This protein binds this small molecule.
Small molecule (SMILES): Cc1cc(C(F)(F)F)n[nH]1

Sequence of chain 1.A:
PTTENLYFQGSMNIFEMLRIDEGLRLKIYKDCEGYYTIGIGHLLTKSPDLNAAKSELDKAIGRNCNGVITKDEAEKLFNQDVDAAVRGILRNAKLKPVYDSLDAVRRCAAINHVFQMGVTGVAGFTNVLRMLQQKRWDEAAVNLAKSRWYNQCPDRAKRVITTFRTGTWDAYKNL

Binding-site contacts:
Ligand atom NAG contacts residue ALA122 of chain 1.A at 4.3 Å.
Ligand atom CAA contacts residue HIS125 of chain 1.A at 3.7 Å.
Ligand atom CAJ contacts residue LEU107 of chain 1.A at 4.3 Å (hydrophobic).
Ligand atom CAE contacts residue VAL134 of chain 1.A at 3.9 Å (hydrophobic).
Ligand atom CAH contacts residue PHE176 of chain 1.A at 4.2 Å (hydrophobic).
Ligand atom FAD contacts residue TYR111 of chain 1.A at 3.9 Å.
Ligand atom NAF contacts residue ALA122 of chain 1.A at 3.5 Å.
Ligand atom CAH contacts residue LEU144 of chain 1.A at 3.8 Å (hydrophobic).
Ligand atom FAD contacts residue LEU107 of chain 1.A at 3.4 Å.
Ligand atom NAF contacts residue VAL134 of chain 1.A at 3.5 Å.
Ligand atom CAI contacts residue LEU141 of chain 1.A at 4.2 Å (hydrophobic).
Ligand atom FAC contacts residue LEU107 of chain 1.A at 4.0 Å.
Ligand atom CAH contacts residue VAL134 of chain 1.A at 3.5 Å (hydrophobic).
Ligand atom NAG contacts residue PHE176 of chain 1.A at 3.6 Å.
Ligand atom CAJ contacts residue ALA122 of chain 1.A at 3.7 Å (hydrophobic).
Ligand atom CAI contacts residue VAL134 of chain 1.A at 3.9 Å (hydrophobic).
Ligand atom CAJ contacts residue VAL110 of chain 1.A at 4.1 Å (hydrophobic).
Ligand atom CAA contacts residue VAL134 of chain 1.A at 4.1 Å (hydrophobic).
Ligand atom FAD contacts residue VAL110 of chain 1.A at 3.5 Å.
Ligand atom CAA contacts residue LEU144 of chain 1.A at 3.7 Å (hydrophobic).
Ligand atom FAB contacts residue TYR111 of chain 1.A at 3.5 Å.
Ligand atom FAB contacts residue ALA122 of chain 1.A at 3.3 Å.
Ligand atom CAJ contacts residue TYR111 of chain 1.A at 4.3 Å (hydrophobic).
Ligand atom NAG contacts residue VAL134 of chain 1.A at 3.3 Å.
Ligand atom CAE contacts residue LEU141 of chain 1.A at 3.1 Å (hydrophobic).
Ligand atom CAA contacts residue VAL140 of chain 1.A at 3.8 Å (hydrophobic).
Ligand atom CAE contacts residue LEU144 of chain 1.A at 3.8 Å (hydrophobic).
Ligand atom NAF contacts residue HIS125 of chain 1.A at 3.9 Å.
Ligand atom FAD contacts residue LEU141 of chain 1.A at 4.1 Å.
Ligand atom FAB contacts residue VAL110 of chain 1.A at 3.8 Å.
Ligand atom CAI contacts residue ALA122 of chain 1.A at 3.9 Å (hydrophobic).
Ligand atom CAH contacts residue HIS125 of chain 1.A at 3.6 Å.
Ligand atom FAC contacts residue TYR111 of chain 1.A at 4.2 Å.
Ligand atom FAC contacts residue ILE101 of chain 1.A at 4.0 Å.
Ligand atom CAA contacts residue LEU141 of chain 1.A at 3.6 Å (hydrophobic).
Ligand atom NAF contacts residue PHE176 of chain 1.A at 3.9 Å.
Ligand atom FAC contacts residue ALA122 of chain 1.A at 3.5 Å.
Ligand atom FAB contacts residue LEU114 of chain 1.A at 3.5 Å.
Ligand atom NAG contacts residue HIS125 of chain 1.A at 2.9 Å (h-bond).
Ligand atom CAH contacts residue LEU141 of chain 1.A at 3.6 Å (hydrophobic).